Sequence of chain 1.B:
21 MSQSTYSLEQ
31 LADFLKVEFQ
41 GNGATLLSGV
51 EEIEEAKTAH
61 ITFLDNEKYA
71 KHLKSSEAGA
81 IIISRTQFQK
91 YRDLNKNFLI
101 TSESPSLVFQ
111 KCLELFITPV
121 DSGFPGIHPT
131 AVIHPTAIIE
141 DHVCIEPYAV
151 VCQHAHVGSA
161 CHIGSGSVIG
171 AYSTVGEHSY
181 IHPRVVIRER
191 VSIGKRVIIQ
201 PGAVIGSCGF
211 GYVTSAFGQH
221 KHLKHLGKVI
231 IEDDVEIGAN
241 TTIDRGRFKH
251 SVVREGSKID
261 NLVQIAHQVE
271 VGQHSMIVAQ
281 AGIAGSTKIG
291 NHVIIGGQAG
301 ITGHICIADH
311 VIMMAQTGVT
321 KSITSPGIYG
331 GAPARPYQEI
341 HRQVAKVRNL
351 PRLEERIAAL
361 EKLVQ

Binding-site contacts:
Ligand atom C6 contacts residue PHE63 of chain 1.C at 3.5 Å (hydrophobic).
Ligand atom O1A contacts residue TYR69 of chain 1.C at 3.5 Å (h-bond).
Ligand atom C3B contacts residue GLN268 of chain 1.B at 3.6 Å.
Ligand atom N3 contacts residue PHE63 of chain 1.C at 2.7 Å (h-bond).
Ligand atom C6 contacts residue TYR69 of chain 1.C at 3.6 Å (hydrophobic).
Ligand atom O4 contacts residue ASP65 of chain 1.C at 3.4 Å (salt-bridge).
Ligand atom O4 contacts residue LEU64 of chain 1.C at 3.3 Å.
Ligand atom O4 contacts residue PHE63 of chain 1.C at 3.5 Å (h-bond).
Ligand atom C8' contacts residue GLY285 of chain 1.B at 3.4 Å.
Ligand atom C8' contacts residue GLY303 of chain 1.B at 3.2 Å.
Ligand atom O3B contacts residue SER286 of chain 1.B at 3.7 Å.
Ligand atom O2B contacts residue TYR69 of chain 1.C at 2.8 Å (h-bond).
Ligand atom C4 contacts residue PHE63 of chain 1.C at 3.5 Å (hydrophobic).
Ligand atom C3' contacts residue HIS267 of chain 1.B at 3.6 Å.
Ligand atom O2 contacts residue ILE53 of chain 1.C at 3.0 Å (h-bond).
Ligand atom O2 contacts residue PHE63 of chain 1.C at 3.3 Å.
Ligand atom O1' contacts residue HIS304 of chain 1.B at 3.8 Å.
Ligand atom O3B contacts residue GLU52 of chain 1.C at 3.2 Å (salt-bridge).
Ligand atom O4B contacts residue PHE63 of chain 1.C at 3.4 Å.
Ligand atom O2A contacts residue HIS304 of chain 1.B at 2.6 Å (h-bond).
Ligand atom O3' contacts residue HIS267 of chain 1.B at 2.3 Å (h-bond).
Ligand atom O2 contacts residue GLU52 of chain 1.C at 3.3 Å.
Ligand atom O2B contacts residue HIS304 of chain 1.B at 3.6 Å.
Ligand atom C8' contacts residue HIS304 of chain 1.B at 3.0 Å.
Ligand atom O4 contacts residue TYR69 of chain 1.C at 3.7 Å.
Ligand atom C4B contacts residue GLN268 of chain 1.B at 3.7 Å.
Ligand atom O2' contacts residue GLU52 of chain 1.C at 3.4 Å.
Ligand atom C6' contacts residue TYR212 of chain 1.B at 3.3 Å (hydrophobic).
Ligand atom O2' contacts residue GLU54 of chain 1.C at 2.7 Å (salt-bridge).
Ligand atom O3B contacts residue GLN268 of chain 1.B at 2.8 Å (h-bond).
Ligand atom O1A contacts residue HIS304 of chain 1.B at 3.5 Å.
Ligand atom O2 contacts residue THR62 of chain 1.C at 3.7 Å.
Ligand atom N3 contacts residue ILE53 of chain 1.C at 3.7 Å.
Ligand atom PA contacts residue HIS304 of chain 1.B at 3.6 Å.
Ligand atom N1 contacts residue PHE63 of chain 1.C at 3.3 Å.
Ligand atom O6' contacts residue TYR212 of chain 1.B at 3.6 Å (h-bond).
Ligand atom C2 contacts residue PHE63 of chain 1.C at 3.2 Å (hydrophobic).
Ligand atom C5 contacts residue TYR69 of chain 1.C at 3.5 Å (hydrophobic).
Ligand atom C4B contacts residue PHE248 of chain 1.B at 3.7 Å (hydrophobic).
Ligand atom N2' contacts residue HIS304 of chain 1.B at 3.3 Å (h-bond).

The small molecule below binds the protein below.
Small molecule (SMILES): CC(=O)N[C@H]1[C@@H](O[P](=O)(O)O[P](=O)(O)OC[C@H]2O[C@@H](n3ccc(=O)[nH]c3=O)[C@H](O)[C@@H]2O)O[C@H](CO)[C@@H](O)[C@@H]1O

Sequence of chain 1.C:
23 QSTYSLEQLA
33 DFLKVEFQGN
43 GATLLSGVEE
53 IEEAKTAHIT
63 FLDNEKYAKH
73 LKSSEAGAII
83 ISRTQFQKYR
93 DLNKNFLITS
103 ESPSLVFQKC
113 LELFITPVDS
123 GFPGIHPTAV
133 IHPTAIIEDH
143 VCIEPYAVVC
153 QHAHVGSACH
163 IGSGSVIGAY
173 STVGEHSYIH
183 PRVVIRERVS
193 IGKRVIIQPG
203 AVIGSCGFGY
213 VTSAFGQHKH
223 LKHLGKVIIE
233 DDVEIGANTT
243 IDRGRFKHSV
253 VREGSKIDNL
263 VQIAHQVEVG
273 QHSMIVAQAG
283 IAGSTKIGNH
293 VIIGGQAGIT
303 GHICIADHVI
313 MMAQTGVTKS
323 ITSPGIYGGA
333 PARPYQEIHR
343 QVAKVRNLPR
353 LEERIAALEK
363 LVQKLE